The small molecule below binds the protein below.
Small molecule (SMILES): COc1ccc(C[C@H](N)C(=O)N[C@H]2[C@@H](O)[C@H](n3cnc4c(N(C)C)ncnc43)O[C@@H]2CO[P](=O)(O)O[C@H]2[C@@H](O)[C@H](n3ccc(N)nc3=O)O[C@@H]2CO[P](=O)(O)O[C@H]2[C@@H](O)[C@H](n3ccc(N)nc3=O)O[C@@H]2CO)cc1

Binding-site contacts:
Ligand atom O2 contacts residue MG1 of chain 1.IY at 2.6 Å.
Ligand atom OP1 contacts residue HIS3 of chain 1.XC at 3.2 Å (h-bond).
Ligand atom C2 contacts residue MG1 of chain 1.IY at 3.2 Å.
Ligand atom N3 contacts residue MG1 of chain 1.IY at 2.9 Å.
Ligand atom P contacts residue MG1 of chain 1.JU at 4.0 Å.
Ligand atom C4 contacts residue MG1 of chain 1.IY at 4.1 Å.
Ligand atom P contacts residue HIS3 of chain 1.XC at 4.3 Å.
Ligand atom OP2 contacts residue HIS3 of chain 1.XC at 4.3 Å.
Ligand atom OP1 contacts residue MG1 of chain 1.JU at 2.9 Å.
Ligand atom OP1 contacts residue ALA2 of chain 1.XC at 3.4 Å.

Sequence of chain 1.XC:
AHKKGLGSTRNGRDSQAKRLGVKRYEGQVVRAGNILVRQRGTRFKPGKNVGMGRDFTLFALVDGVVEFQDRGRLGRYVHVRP